This protein binds this small molecule.
Small molecule (SMILES): CC(=O)N[C@H]1[C@H](O[C@H]2[C@H](O)[C@@H](NC(C)=O)CO[C@@H]2CO)O[C@H](CO)[C@@H](O[C@@H]2O[C@H](CO[C@H]3O[C@H](CO)[C@@H](O)[C@H](O)[C@@H]3O)[C@@H](O)[C@H](O)[C@@H]2O)[C@@H]1O

Sequence of chain 1.D:
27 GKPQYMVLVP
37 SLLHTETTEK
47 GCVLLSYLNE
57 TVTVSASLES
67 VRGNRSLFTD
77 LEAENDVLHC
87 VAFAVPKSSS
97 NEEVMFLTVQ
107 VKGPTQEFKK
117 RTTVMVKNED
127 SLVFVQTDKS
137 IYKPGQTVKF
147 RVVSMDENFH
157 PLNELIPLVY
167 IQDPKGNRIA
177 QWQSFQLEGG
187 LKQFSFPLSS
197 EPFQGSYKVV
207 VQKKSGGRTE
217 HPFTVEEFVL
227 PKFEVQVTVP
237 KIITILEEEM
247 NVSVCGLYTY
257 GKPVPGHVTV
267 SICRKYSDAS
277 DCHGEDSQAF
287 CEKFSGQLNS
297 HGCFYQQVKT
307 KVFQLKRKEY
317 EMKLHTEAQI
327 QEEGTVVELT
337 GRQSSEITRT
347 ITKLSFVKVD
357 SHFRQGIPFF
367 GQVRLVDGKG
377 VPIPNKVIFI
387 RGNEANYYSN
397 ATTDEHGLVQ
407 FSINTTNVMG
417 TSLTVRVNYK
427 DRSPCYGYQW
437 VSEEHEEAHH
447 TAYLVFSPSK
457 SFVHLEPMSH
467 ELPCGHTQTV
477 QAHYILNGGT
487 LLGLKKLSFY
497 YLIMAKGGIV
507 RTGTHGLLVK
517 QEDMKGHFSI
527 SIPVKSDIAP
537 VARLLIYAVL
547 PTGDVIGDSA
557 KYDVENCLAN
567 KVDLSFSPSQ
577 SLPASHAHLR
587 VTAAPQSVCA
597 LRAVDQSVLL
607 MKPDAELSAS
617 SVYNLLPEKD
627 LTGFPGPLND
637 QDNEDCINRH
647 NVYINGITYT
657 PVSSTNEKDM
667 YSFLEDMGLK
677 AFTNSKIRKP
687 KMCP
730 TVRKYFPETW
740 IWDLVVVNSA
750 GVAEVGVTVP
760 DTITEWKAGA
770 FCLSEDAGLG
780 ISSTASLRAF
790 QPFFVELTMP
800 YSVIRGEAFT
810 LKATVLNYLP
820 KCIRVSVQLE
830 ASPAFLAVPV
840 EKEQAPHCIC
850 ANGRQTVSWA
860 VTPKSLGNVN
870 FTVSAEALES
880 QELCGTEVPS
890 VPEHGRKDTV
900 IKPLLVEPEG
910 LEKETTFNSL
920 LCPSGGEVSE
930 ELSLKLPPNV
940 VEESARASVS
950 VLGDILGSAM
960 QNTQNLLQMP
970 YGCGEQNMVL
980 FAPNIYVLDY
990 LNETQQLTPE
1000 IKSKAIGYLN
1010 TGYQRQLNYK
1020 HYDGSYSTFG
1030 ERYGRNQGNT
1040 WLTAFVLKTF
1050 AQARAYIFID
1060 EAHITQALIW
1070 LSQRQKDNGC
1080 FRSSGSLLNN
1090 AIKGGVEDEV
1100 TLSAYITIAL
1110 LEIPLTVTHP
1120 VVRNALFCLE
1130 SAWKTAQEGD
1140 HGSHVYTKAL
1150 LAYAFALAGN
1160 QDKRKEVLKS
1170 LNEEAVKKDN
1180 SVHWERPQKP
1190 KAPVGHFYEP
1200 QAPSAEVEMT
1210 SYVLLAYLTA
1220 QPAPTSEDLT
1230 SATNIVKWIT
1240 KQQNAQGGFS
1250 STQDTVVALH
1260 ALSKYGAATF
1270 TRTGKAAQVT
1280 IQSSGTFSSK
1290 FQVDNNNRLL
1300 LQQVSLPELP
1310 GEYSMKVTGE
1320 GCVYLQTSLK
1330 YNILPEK

Binding-site contacts:
Ligand atom C7 contacts residue ARG1271 of chain 1.D at 4.4 Å.
Ligand atom C4 contacts residue ASN991 of chain 1.D at 4.0 Å.
Ligand atom C3 contacts residue ASN991 of chain 1.D at 3.8 Å.
Ligand atom C8 contacts residue ASN991 of chain 1.D at 4.1 Å.
Ligand atom C7 contacts residue GLU992 of chain 1.D at 3.9 Å.
Ligand atom C8 contacts residue GLU992 of chain 1.D at 3.6 Å.
Ligand atom O3 contacts residue ARG1271 of chain 1.D at 4.3 Å.
Ligand atom C8 contacts residue ARG1271 of chain 1.D at 4.0 Å.
Ligand atom O5 contacts residue TYR1055 of chain 1.D at 4.5 Å.
Ligand atom C7 contacts residue ASN991 of chain 1.D at 4.0 Å.
Ligand atom O3 contacts residue ARG1271 of chain 1.D at 3.7 Å.
Ligand atom N2 contacts residue GLU992 of chain 1.D at 4.4 Å.
Ligand atom C6 contacts residue ARG1271 of chain 1.D at 4.1 Å.
Ligand atom C5 contacts residue ARG1271 of chain 1.D at 3.8 Å.
Ligand atom C2 contacts residue ASN991 of chain 1.D at 2.4 Å.
Ligand atom C1 contacts residue ASN991 of chain 1.D at 1.4 Å.
Ligand atom C3 contacts residue ARG1271 of chain 1.D at 3.6 Å.
Ligand atom O7 contacts residue ASN991 of chain 1.D at 4.4 Å.
Ligand atom O4 contacts residue ARG1271 of chain 1.D at 3.1 Å (salt-bridge).
Ligand atom O6 contacts residue ARG1271 of chain 1.D at 2.8 Å (salt-bridge).
Ligand atom O6 contacts residue ASN991 of chain 1.D at 3.9 Å.
Ligand atom O5 contacts residue ASN991 of chain 1.D at 2.3 Å (h-bond).
Ligand atom O7 contacts residue GLU992 of chain 1.D at 4.2 Å.
Ligand atom O5 contacts residue ARG1271 of chain 1.D at 4.1 Å.
Ligand atom N2 contacts residue ASN991 of chain 1.D at 3.0 Å (h-bond).
Ligand atom C8 contacts residue GLN994 of chain 1.D at 4.4 Å.
Ligand atom C5 contacts residue ARG1271 of chain 1.D at 4.3 Å.
Ligand atom C5 contacts residue ASN991 of chain 1.D at 3.6 Å.
Ligand atom C4 contacts residue ARG1271 of chain 1.D at 3.7 Å.